This protein binds this small molecule.
Small molecule (SMILES): CC(=O)N[C@@H]1[C@@H](O)[C@H](O)[C@@H](CO)O[C@H]1O

Sequence of chain 1.C:
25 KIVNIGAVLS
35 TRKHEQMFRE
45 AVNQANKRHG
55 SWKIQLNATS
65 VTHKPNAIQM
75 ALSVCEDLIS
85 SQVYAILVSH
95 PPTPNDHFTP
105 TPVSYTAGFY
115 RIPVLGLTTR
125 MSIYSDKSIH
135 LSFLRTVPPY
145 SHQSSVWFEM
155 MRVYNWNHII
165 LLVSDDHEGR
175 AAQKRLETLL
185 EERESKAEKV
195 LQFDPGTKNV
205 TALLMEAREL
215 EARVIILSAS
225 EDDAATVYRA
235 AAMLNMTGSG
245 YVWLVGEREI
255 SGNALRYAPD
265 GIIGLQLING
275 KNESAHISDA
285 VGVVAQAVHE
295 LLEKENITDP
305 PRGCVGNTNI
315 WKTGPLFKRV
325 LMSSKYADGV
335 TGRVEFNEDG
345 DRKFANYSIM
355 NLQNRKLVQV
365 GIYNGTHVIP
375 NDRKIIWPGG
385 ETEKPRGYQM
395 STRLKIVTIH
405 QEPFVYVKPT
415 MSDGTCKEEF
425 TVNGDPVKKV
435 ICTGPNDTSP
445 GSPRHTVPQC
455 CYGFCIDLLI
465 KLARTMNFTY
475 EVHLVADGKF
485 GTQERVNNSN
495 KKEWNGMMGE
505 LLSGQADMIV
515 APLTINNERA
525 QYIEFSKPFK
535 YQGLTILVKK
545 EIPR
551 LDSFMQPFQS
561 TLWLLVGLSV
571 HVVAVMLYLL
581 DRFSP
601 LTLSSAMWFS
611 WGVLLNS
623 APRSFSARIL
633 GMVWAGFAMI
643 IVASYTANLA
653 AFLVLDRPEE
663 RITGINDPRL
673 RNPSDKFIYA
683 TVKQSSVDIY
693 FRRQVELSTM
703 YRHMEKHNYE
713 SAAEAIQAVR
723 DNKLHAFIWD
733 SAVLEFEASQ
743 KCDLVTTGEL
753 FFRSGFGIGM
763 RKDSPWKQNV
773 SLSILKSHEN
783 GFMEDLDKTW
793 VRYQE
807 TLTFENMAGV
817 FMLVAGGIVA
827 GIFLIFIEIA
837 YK

Binding-site contacts:
Ligand atom C8 contacts residue ARG212 of chain 1.C at 4.4 Å.
Ligand atom C5 contacts residue ASN239 of chain 1.C at 3.6 Å.
Ligand atom C4 contacts residue ASN239 of chain 1.C at 4.3 Å.
Ligand atom C7 contacts residue LEU238 of chain 1.C at 3.1 Å (hydrophobic).
Ligand atom O7 contacts residue LEU238 of chain 1.C at 3.1 Å (h-bond).
Ligand atom C8 contacts residue LEU238 of chain 1.C at 3.8 Å (hydrophobic).
Ligand atom N2 contacts residue LEU238 of chain 1.C at 3.2 Å (h-bond).
Ligand atom C3 contacts residue ASN239 of chain 1.C at 4.0 Å.
Ligand atom C2 contacts residue LEU238 of chain 1.C at 4.3 Å (hydrophobic).
Ligand atom C2 contacts residue ASN239 of chain 1.C at 2.7 Å.
Ligand atom O5 contacts residue ASN239 of chain 1.C at 2.4 Å (h-bond).
Ligand atom C7 contacts residue ASN239 of chain 1.C at 4.4 Å.
Ligand atom C7 contacts residue ARG212 of chain 1.C at 3.8 Å.
Ligand atom C1 contacts residue ASN239 of chain 1.C at 1.5 Å.
Ligand atom N2 contacts residue ASN239 of chain 1.C at 3.1 Å (h-bond).
Ligand atom O7 contacts residue ARG212 of chain 1.C at 3.2 Å (salt-bridge).